Sequence of chain 1.A:
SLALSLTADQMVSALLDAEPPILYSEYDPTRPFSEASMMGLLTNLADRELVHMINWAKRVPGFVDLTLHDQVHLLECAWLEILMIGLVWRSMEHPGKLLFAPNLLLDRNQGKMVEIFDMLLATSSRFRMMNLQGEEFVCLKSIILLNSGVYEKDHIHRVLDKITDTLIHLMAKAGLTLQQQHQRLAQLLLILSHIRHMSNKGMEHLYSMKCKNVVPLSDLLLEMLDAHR

A small-molecule ligand and the protein it binds are described below.
Small molecule (SMILES): Oc1ccc(C(=C2CC[C@H]3CCCC[C@@H]3C2)c2ccc(O)cc2)cc1

Binding-site contacts:
Ligand atom C04 contacts residue PHE128 of chain 1.A at 3.8 Å (hydrophobic).
Ligand atom C21 contacts residue GLU56 of chain 1.A at 3.6 Å.
Ligand atom C17 contacts residue ALA53 of chain 1.A at 3.8 Å (hydrophobic).
Ligand atom C15 contacts residue LEU243 of chain 1.A at 4.1 Å (hydrophobic).
Ligand atom C22 contacts residue ALA53 of chain 1.A at 4.1 Å (hydrophobic).
Ligand atom C23 contacts residue ALA53 of chain 1.A at 3.7 Å (hydrophobic).
Ligand atom O02 contacts residue ARG97 of chain 1.A at 3.1 Å (salt-bridge).
Ligand atom C22 contacts residue GLU56 of chain 1.A at 3.4 Å.
Ligand atom C13 contacts residue MET46 of chain 1.A at 4.1 Å (hydrophobic).
Ligand atom C16 contacts residue LEU228 of chain 1.A at 3.7 Å (hydrophobic).
Ligand atom C08 contacts residue HIS227 of chain 1.A at 3.8 Å.
Ligand atom C13 contacts residue LEU49 of chain 1.A at 3.6 Å (hydrophobic).
Ligand atom C05 contacts residue ILE127 of chain 1.A at 4.0 Å (hydrophobic).
Ligand atom C06 contacts residue ILE127 of chain 1.A at 4.0 Å (hydrophobic).
Ligand atom C03 contacts residue LEU131 of chain 1.A at 3.6 Å (hydrophobic).
Ligand atom C17 contacts residue LEU228 of chain 1.A at 4.1 Å (hydrophobic).
Ligand atom C14 contacts residue THR50 of chain 1.A at 3.9 Å.
Ligand atom C16 contacts residue ALA53 of chain 1.A at 3.7 Å (hydrophobic).
Ligand atom C14 contacts residue LEU49 of chain 1.A at 3.9 Å (hydrophobic).
Ligand atom C20 contacts residue LEU90 of chain 1.A at 3.6 Å (hydrophobic).
Ligand atom C03 contacts residue PHE107 of chain 1.A at 3.6 Å (hydrophobic).
Ligand atom O02 contacts residue LEU90 of chain 1.A at 3.6 Å (h-bond).
Ligand atom O02 contacts residue GLU56 of chain 1.A at 3.1 Å (salt-bridge).
Ligand atom C21 contacts residue LEU90 of chain 1.A at 4.0 Å (hydrophobic).
Ligand atom C17 contacts residue LEU87 of chain 1.A at 3.9 Å (hydrophobic).
Ligand atom C02 contacts residue LEU131 of chain 1.A at 4.2 Å (hydrophobic).
Ligand atom O02 contacts residue LEU94 of chain 1.A at 3.9 Å.
Ligand atom C01 contacts residue PHE107 of chain 1.A at 4.1 Å (hydrophobic).
Ligand atom C08 contacts residue LEU228 of chain 1.A at 4.0 Å (hydrophobic).
Ligand atom C05 contacts residue PHE128 of chain 1.A at 4.1 Å (hydrophobic).
Ligand atom C15 contacts residue ALA53 of chain 1.A at 4.1 Å (hydrophobic).
Ligand atom C23 contacts residue LEU49 of chain 1.A at 4.0 Å (hydrophobic).
Ligand atom O01 contacts residue LEU243 of chain 1.A at 3.2 Å.
Ligand atom O01 contacts residue THR50 of chain 1.A at 3.3 Å (h-bond).
Ligand atom C21 contacts residue PHE107 of chain 1.A at 4.1 Å (hydrophobic).
Ligand atom C15 contacts residue THR50 of chain 1.A at 4.0 Å.
Ligand atom C20 contacts residue LEU94 of chain 1.A at 3.9 Å (hydrophobic).
Ligand atom C05 contacts residue MET124 of chain 1.A at 3.5 Å (hydrophobic).
Ligand atom C09 contacts residue LEU228 of chain 1.A at 4.1 Å (hydrophobic).
Ligand atom C14 contacts residue MET46 of chain 1.A at 3.9 Å (hydrophobic).